Sequence of chain 24.C:
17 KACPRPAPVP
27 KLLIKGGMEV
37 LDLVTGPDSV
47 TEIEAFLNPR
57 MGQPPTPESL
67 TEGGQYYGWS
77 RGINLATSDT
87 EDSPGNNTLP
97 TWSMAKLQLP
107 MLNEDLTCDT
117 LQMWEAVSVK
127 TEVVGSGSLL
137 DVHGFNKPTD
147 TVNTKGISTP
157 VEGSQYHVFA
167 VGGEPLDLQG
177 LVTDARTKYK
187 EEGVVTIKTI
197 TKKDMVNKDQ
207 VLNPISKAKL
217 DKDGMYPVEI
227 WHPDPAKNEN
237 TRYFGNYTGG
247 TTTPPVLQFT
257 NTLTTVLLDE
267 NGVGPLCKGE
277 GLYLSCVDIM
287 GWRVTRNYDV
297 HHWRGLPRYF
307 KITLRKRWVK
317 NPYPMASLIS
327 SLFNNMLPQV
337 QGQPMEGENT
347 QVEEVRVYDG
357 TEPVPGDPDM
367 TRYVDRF

Sequence of chain 24.B:
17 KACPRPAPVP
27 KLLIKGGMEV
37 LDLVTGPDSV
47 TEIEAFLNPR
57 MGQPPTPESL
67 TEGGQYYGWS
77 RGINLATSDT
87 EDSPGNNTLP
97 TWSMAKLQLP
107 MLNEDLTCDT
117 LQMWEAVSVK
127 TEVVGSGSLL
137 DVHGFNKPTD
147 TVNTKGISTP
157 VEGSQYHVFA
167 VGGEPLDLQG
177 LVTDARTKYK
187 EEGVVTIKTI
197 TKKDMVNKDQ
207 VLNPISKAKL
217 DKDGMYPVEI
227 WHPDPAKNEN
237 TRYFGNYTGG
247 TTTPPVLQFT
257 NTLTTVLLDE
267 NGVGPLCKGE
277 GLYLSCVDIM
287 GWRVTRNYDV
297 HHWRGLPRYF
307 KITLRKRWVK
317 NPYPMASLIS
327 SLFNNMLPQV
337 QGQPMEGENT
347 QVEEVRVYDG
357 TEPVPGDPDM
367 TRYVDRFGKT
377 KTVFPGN

Binding-site contacts:
Ligand atom O3 contacts residue GLY78 of chain 24.B at 3.0 Å.
Ligand atom C4 contacts residue TYR72 of chain 24.B at 3.9 Å (hydrophobic).
Ligand atom C4 contacts residue ARG77 of chain 24.B at 3.8 Å.
Ligand atom C11 contacts residue TYR72 of chain 24.B at 3.5 Å (hydrophobic).
Ligand atom C4 contacts residue HIS298 of chain 24.B at 3.5 Å.
Ligand atom O1A contacts residue ARG77 of chain 24.B at 3.2 Å (salt-bridge).
Ligand atom O4 contacts residue VAL296 of chain 24.B at 4.2 Å.
Ligand atom C1 contacts residue TYR72 of chain 24.B at 3.7 Å (hydrophobic).
Ligand atom N5 contacts residue TYR72 of chain 24.B at 2.8 Å (h-bond).
Ligand atom O1A contacts residue TYR72 of chain 24.B at 3.0 Å.
Ligand atom C5 contacts residue ASN93 of chain 24.B at 4.0 Å.
Ligand atom O1B contacts residue ARG77 of chain 24.B at 2.7 Å (salt-bridge).
Ligand atom C10 contacts residue TYR72 of chain 24.B at 3.6 Å (hydrophobic).
Ligand atom C3 contacts residue GLY78 of chain 24.B at 3.8 Å.
Ligand atom C3 contacts residue VAL296 of chain 24.B at 3.5 Å (hydrophobic).
Ligand atom C2 contacts residue VAL296 of chain 24.B at 4.3 Å (hydrophobic).
Ligand atom C6 contacts residue TYR72 of chain 24.B at 3.9 Å (hydrophobic).
Ligand atom C3 contacts residue ARG77 of chain 24.B at 4.0 Å.
Ligand atom C5 contacts residue ARG77 of chain 24.B at 4.2 Å.
Ligand atom O3 contacts residue ARG77 of chain 24.B at 4.1 Å.
Ligand atom O4 contacts residue ASN80 of chain 24.B at 4.3 Å.
Ligand atom C11 contacts residue ASP85 of chain 24.C at 3.7 Å.
Ligand atom O6 contacts residue ASN93 of chain 24.B at 3.5 Å (h-bond).
Ligand atom C2 contacts residue GLY78 of chain 24.B at 3.9 Å.
Ligand atom C6 contacts residue ASN93 of chain 24.B at 3.2 Å.
Ligand atom C1 contacts residue GLY78 of chain 24.B at 4.1 Å.
Ligand atom O4 contacts residue ILE79 of chain 24.B at 3.8 Å.
Ligand atom O1A contacts residue GLY78 of chain 24.B at 3.9 Å.
Ligand atom O4 contacts residue THR291 of chain 24.B at 3.3 Å.
Ligand atom O1B contacts residue TYR72 of chain 24.B at 3.8 Å.
Ligand atom C5 contacts residue TYR72 of chain 24.B at 3.7 Å (hydrophobic).
Ligand atom O4 contacts residue GLY78 of chain 24.B at 3.1 Å.
Ligand atom C3 contacts residue HIS298 of chain 24.B at 3.5 Å.
Ligand atom C1 contacts residue ARG77 of chain 24.B at 3.3 Å.
Ligand atom O3 contacts residue ASN80 of chain 24.B at 3.9 Å.
Ligand atom C9 contacts residue ARG77 of chain 24.B at 3.5 Å.
Ligand atom O4 contacts residue HIS298 of chain 24.B at 3.1 Å (h-bond).
Ligand atom O3 contacts residue VAL296 of chain 24.B at 3.9 Å.
Ligand atom C3 contacts residue GLY78 of chain 24.B at 3.8 Å.
Ligand atom C4 contacts residue GLY78 of chain 24.B at 3.3 Å.

The protein below binds the small molecule below.
Small molecule (SMILES): CC(=O)N[C@H]1[C@H]([C@H](O)[C@H](O)CO)O[C@@](O[C@H]2[C@@H](O)[C@@H](CO)O[C@@H](O[C@H]3[C@H](O)[C@@H](O)[C@H](O)O[C@@H]3CO)[C@@H]2O)(C(=O)O)C[C@@H]1O